Sequence of chain 1.B:
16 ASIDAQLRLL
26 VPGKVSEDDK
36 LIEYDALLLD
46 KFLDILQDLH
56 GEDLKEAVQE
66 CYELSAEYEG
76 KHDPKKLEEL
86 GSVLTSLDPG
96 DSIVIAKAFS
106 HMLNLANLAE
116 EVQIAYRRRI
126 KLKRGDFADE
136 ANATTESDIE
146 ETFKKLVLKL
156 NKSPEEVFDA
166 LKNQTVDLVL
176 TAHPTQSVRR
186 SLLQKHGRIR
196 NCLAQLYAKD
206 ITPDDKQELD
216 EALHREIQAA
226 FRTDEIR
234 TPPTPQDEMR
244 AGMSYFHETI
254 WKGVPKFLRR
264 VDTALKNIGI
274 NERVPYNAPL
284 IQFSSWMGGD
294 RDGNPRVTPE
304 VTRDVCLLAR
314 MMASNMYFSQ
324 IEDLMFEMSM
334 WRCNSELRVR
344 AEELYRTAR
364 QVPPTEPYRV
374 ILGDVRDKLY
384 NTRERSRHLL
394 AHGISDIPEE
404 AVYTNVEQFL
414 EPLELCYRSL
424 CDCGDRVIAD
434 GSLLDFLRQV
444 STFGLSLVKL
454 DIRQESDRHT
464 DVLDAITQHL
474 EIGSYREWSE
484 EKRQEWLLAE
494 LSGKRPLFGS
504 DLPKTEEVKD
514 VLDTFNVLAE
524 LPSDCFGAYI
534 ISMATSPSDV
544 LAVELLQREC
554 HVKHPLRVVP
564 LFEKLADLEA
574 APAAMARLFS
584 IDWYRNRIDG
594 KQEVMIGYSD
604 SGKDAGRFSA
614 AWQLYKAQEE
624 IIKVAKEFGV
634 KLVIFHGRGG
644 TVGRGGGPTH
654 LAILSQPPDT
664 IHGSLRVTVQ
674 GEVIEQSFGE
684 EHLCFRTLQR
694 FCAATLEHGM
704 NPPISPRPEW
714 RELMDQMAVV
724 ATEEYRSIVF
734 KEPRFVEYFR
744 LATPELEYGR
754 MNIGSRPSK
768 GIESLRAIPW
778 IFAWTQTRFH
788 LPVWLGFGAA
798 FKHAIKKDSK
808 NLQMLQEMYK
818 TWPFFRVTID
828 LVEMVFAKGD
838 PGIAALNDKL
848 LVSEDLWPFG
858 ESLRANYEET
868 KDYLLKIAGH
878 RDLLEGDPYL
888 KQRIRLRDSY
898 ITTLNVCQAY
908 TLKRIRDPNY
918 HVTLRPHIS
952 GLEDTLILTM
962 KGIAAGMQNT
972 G

Binding-site contacts:
Ligand atom C contacts residue ARG647 of chain 1.B at 3.5 Å.
Ligand atom CB contacts residue ARG890 of chain 1.B at 4.5 Å.
Ligand atom CB contacts residue ASN970 of chain 1.B at 3.7 Å.
Ligand atom CA contacts residue ASN970 of chain 1.B at 3.7 Å.
Ligand atom CG contacts residue ARG894 of chain 1.B at 3.4 Å.
Ligand atom O contacts residue PRO651 of chain 1.B at 4.4 Å.
Ligand atom OD2 contacts residue GLN969 of chain 1.B at 3.8 Å.
Ligand atom OD2 contacts residue ARG894 of chain 1.B at 2.9 Å (salt-bridge).
Ligand atom N contacts residue ARG647 of chain 1.B at 3.2 Å (salt-bridge).
Ligand atom OD2 contacts residue MET968 of chain 1.B at 4.2 Å.
Ligand atom OXT contacts residue ASN970 of chain 1.B at 3.0 Å (h-bond).
Ligand atom OD1 contacts residue GLN969 of chain 1.B at 4.5 Å.
Ligand atom O contacts residue LEU887 of chain 1.B at 3.6 Å.
Ligand atom OXT contacts residue MET831 of chain 1.B at 3.4 Å.
Ligand atom CB contacts residue MET831 of chain 1.B at 4.3 Å (hydrophobic).
Ligand atom O contacts residue ARG647 of chain 1.B at 2.7 Å (salt-bridge).
Ligand atom CB contacts residue LYS835 of chain 1.B at 3.5 Å.
Ligand atom N contacts residue GLN679 of chain 1.B at 3.4 Å (h-bond).
Ligand atom OD2 contacts residue ASN970 of chain 1.B at 3.8 Å.
Ligand atom CA contacts residue GLN679 of chain 1.B at 4.3 Å.
Ligand atom OD2 contacts residue LYS835 of chain 1.B at 2.6 Å (salt-bridge).
Ligand atom C contacts residue ASN970 of chain 1.B at 4.0 Å.
Ligand atom CG contacts residue ASN970 of chain 1.B at 3.8 Å.
Ligand atom OXT contacts residue ARG647 of chain 1.B at 2.9 Å (salt-bridge).
Ligand atom CG contacts residue LYS835 of chain 1.B at 3.5 Å.
Ligand atom CB contacts residue LEU887 of chain 1.B at 4.1 Å (hydrophobic).
Ligand atom CG contacts residue GLN679 of chain 1.B at 4.0 Å.
Ligand atom N contacts residue ASN970 of chain 1.B at 2.7 Å (h-bond).
Ligand atom O contacts residue MET831 of chain 1.B at 4.0 Å.
Ligand atom OD1 contacts residue ARG894 of chain 1.B at 2.9 Å (salt-bridge).
Ligand atom CA contacts residue ARG890 of chain 1.B at 4.0 Å.
Ligand atom OD1 contacts residue GLN679 of chain 1.B at 3.2 Å (h-bond).
Ligand atom OD1 contacts residue ARG890 of chain 1.B at 3.4 Å (salt-bridge).
Ligand atom CG contacts residue ARG890 of chain 1.B at 4.4 Å.
Ligand atom C contacts residue LEU887 of chain 1.B at 4.5 Å (hydrophobic).
Ligand atom CA contacts residue ARG647 of chain 1.B at 4.2 Å.
Ligand atom C contacts residue MET831 of chain 1.B at 4.1 Å (hydrophobic).
Ligand atom OD1 contacts residue ASN970 of chain 1.B at 4.5 Å.
Ligand atom CA contacts residue LEU887 of chain 1.B at 4.4 Å (hydrophobic).

This small molecule binds to this protein.
Small molecule (SMILES): N[C@@H](CC(=O)O)C(=O)O